Binding-site contacts:
Ligand atom C6 contacts residue DC6 of chain 1.C at 3.5 Å.
Ligand atom O5' contacts residue DC6 of chain 1.C at 3.3 Å (h-bond).
Ligand atom C2' contacts residue GLY273 of chain 1.A at 3.5 Å.
Ligand atom O2A contacts residue ASP200 of chain 1.A at 2.9 Å (salt-bridge).
Ligand atom O3G contacts residue MG1 of chain 1.E at 2.1 Å.
Ligand atom O2B contacts residue MG1 of chain 1.E at 2.0 Å.
Ligand atom O2B contacts residue SER188 of chain 1.A at 2.9 Å (h-bond).
Ligand atom O2 contacts residue TYR270 of chain 1.A at 3.4 Å.
Ligand atom O1B contacts residue ARG191 of chain 1.A at 2.9 Å (salt-bridge).
Ligand atom C1' contacts residue TYR270 of chain 1.A at 3.4 Å (hydrophobic).
Ligand atom C5' contacts residue ASP200 of chain 1.A at 3.6 Å.
Ligand atom PA contacts residue MG1 of chain 1.G at 3.4 Å.
Ligand atom PB contacts residue MG1 of chain 1.E at 3.1 Å.
Ligand atom O1G contacts residue ARG157 of chain 1.A at 3.3 Å (salt-bridge).
Ligand atom O3B contacts residue MG1 of chain 1.E at 3.6 Å.
Ligand atom C4' contacts residue PHE271 of chain 1.A at 3.4 Å (hydrophobic).
Ligand atom O2G contacts residue SER188 of chain 1.A at 2.6 Å (h-bond).
Ligand atom O2A contacts residue MG1 of chain 1.E at 2.1 Å.
Ligand atom O2B contacts residue GLY187 of chain 1.A at 3.3 Å.
Ligand atom C2' contacts residue ASN278 of chain 1.A at 3.3 Å.
Ligand atom O2G contacts residue GLY197 of chain 1.A at 2.8 Å (h-bond).
Ligand atom C5' contacts residue DC6 of chain 1.C at 3.6 Å.
Ligand atom O3' contacts residue THR272 of chain 1.A at 3.4 Å (h-bond).
Ligand atom O3' contacts residue ARG191 of chain 1.A at 3.4 Å (salt-bridge).
Ligand atom PG contacts residue MG1 of chain 1.E at 3.3 Å.
Ligand atom O2A contacts residue MG1 of chain 1.G at 2.4 Å.
Ligand atom PG contacts residue SER188 of chain 1.A at 3.6 Å.
Ligand atom O4' contacts residue DC6 of chain 1.C at 3.4 Å.
Ligand atom N3A contacts residue MG1 of chain 1.E at 3.4 Å.
Ligand atom C5 contacts residue DC6 of chain 1.C at 3.6 Å.
Ligand atom O2B contacts residue ASP200 of chain 1.A at 3.0 Å (salt-bridge).
Ligand atom O2G contacts residue ARG157 of chain 1.A at 2.7 Å (salt-bridge).
Ligand atom O3G contacts residue ASP198 of chain 1.A at 2.8 Å (salt-bridge).
Ligand atom O2 contacts residue ASN278 of chain 1.A at 2.9 Å (h-bond).
Ligand atom PA contacts residue MG1 of chain 1.E at 3.2 Å.
Ligand atom C4 contacts residue DC6 of chain 1.C at 3.3 Å.
Ligand atom C2' contacts residue TYR270 of chain 1.A at 3.2 Å (hydrophobic).
Ligand atom O2A contacts residue ASP198 of chain 1.A at 3.0 Å (salt-bridge).
Ligand atom O3' contacts residue GLY273 of chain 1.A at 3.5 Å.
Ligand atom O4 contacts residue DC6 of chain 1.C at 3.0 Å (h-bond).

Sequence of chain 1.A:
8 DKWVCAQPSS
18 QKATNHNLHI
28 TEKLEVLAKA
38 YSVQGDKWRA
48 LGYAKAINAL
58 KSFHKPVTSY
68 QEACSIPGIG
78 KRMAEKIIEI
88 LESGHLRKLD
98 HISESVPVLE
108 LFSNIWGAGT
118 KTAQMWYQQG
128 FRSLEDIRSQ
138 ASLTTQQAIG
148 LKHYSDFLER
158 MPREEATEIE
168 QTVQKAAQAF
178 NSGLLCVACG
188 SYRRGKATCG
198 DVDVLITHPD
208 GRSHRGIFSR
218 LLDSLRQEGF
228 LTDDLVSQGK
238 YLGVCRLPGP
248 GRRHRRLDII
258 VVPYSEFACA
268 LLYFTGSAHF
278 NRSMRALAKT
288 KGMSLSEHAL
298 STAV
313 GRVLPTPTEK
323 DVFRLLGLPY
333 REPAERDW

A small-molecule ligand and the protein it binds are described below.
Small molecule (SMILES): O=c1ccn([C@H]2C[C@H](O)[C@@H](CO[P](=O)(O)N[P](=O)(O)OP(=O)(O)O)O2)c(=O)[nH]1